A small-molecule ligand and the protein it binds are described below.
Small molecule (SMILES): O=C(Nc1ccnc(Cl)c1)c1ccc2cc(-c3ccccc3)nn2c1

Sequence of chain 1.A:
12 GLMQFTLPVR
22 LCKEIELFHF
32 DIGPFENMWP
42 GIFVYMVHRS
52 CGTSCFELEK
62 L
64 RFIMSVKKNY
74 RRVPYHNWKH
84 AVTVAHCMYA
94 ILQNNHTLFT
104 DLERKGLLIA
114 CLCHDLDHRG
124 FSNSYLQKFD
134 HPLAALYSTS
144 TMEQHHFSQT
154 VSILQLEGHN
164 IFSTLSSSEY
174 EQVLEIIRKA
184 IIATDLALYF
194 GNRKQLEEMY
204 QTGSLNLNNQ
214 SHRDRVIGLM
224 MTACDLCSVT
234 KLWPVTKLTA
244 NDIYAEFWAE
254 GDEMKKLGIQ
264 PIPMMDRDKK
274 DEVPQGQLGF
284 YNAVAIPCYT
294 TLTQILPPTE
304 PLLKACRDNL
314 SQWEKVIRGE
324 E

Binding-site contacts:
Ligand atom C14 contacts residue MET267 of chain 1.A at 3.5 Å (hydrophobic).
Ligand atom C6 contacts residue MET267 of chain 1.A at 3.4 Å (hydrophobic).
Ligand atom C15 contacts residue VAL276 of chain 1.A at 3.8 Å (hydrophobic).
Ligand atom CL25 contacts residue TYR78 of chain 1.A at 3.7 Å.
Ligand atom C8 contacts residue MET267 of chain 1.A at 3.6 Å (hydrophobic).
Ligand atom C7 contacts residue GLY279 of chain 1.A at 3.7 Å.
Ligand atom C8 contacts residue GLY279 of chain 1.A at 3.4 Å.
Ligand atom C23 contacts residue LEU229 of chain 1.A at 3.9 Å (hydrophobic).
Ligand atom C16 contacts residue PRO266 of chain 1.A at 3.9 Å (hydrophobic).
Ligand atom C3 contacts residue MET267 of chain 1.A at 3.2 Å (hydrophobic).
Ligand atom C18 contacts residue GLY279 of chain 1.A at 3.6 Å.
Ligand atom N12 contacts residue PHE283 of chain 1.A at 3.4 Å.
Ligand atom C10 contacts residue PHE283 of chain 1.A at 3.8 Å (hydrophobic).
Ligand atom C2 contacts residue MET267 of chain 1.A at 3.8 Å (hydrophobic).
Ligand atom C15 contacts residue LYS272 of chain 1.A at 3.7 Å.
Ligand atom N5 contacts residue MET267 of chain 1.A at 3.3 Å.
Ligand atom N9 contacts residue MET267 of chain 1.A at 3.4 Å.
Ligand atom CL25 contacts residue ILE246 of chain 1.A at 3.6 Å.
Ligand atom CL25 contacts residue SER231 of chain 1.A at 3.7 Å.
Ligand atom O11 contacts residue GLN280 of chain 1.A at 3.1 Å (h-bond).
Ligand atom C7 contacts residue MET267 of chain 1.A at 3.7 Å (hydrophobic).
Ligand atom C15 contacts residue PRO266 of chain 1.A at 3.9 Å (hydrophobic).
Ligand atom N22 contacts residue LEU229 of chain 1.A at 3.6 Å.
Ligand atom C24 contacts residue PHE283 of chain 1.A at 3.6 Å (hydrophobic).
Ligand atom C8 contacts residue TYR247 of chain 1.A at 3.8 Å (hydrophobic).
Ligand atom C19 contacts residue PHE283 of chain 1.A at 3.6 Å (hydrophobic).
Ligand atom C13 contacts residue MET267 of chain 1.A at 3.7 Å (hydrophobic).
Ligand atom C6 contacts residue GLY279 of chain 1.A at 3.7 Å.
Ligand atom C4 contacts residue MET267 of chain 1.A at 3.8 Å (hydrophobic).
Ligand atom N9 contacts residue TYR247 of chain 1.A at 2.6 Å (h-bond).
Ligand atom C1 contacts residue PHE283 of chain 1.A at 3.8 Å (hydrophobic).
Ligand atom C16 contacts residue GLU275 of chain 1.A at 3.0 Å.
Ligand atom C17 contacts residue GLU275 of chain 1.A at 3.7 Å.
Ligand atom C2 contacts residue PHE283 of chain 1.A at 3.2 Å (hydrophobic).
Ligand atom C17 contacts residue PRO266 of chain 1.A at 3.8 Å (hydrophobic).
Ligand atom C4 contacts residue GLN280 of chain 1.A at 3.5 Å.
Ligand atom N5 contacts residue TYR247 of chain 1.A at 3.1 Å (h-bond).
Ligand atom C4 contacts residue TYR247 of chain 1.A at 3.1 Å (hydrophobic).
Ligand atom C13 contacts residue GLY279 of chain 1.A at 3.5 Å.
Ligand atom C15 contacts residue GLU275 of chain 1.A at 3.5 Å.